Sequence of chain 1.B:
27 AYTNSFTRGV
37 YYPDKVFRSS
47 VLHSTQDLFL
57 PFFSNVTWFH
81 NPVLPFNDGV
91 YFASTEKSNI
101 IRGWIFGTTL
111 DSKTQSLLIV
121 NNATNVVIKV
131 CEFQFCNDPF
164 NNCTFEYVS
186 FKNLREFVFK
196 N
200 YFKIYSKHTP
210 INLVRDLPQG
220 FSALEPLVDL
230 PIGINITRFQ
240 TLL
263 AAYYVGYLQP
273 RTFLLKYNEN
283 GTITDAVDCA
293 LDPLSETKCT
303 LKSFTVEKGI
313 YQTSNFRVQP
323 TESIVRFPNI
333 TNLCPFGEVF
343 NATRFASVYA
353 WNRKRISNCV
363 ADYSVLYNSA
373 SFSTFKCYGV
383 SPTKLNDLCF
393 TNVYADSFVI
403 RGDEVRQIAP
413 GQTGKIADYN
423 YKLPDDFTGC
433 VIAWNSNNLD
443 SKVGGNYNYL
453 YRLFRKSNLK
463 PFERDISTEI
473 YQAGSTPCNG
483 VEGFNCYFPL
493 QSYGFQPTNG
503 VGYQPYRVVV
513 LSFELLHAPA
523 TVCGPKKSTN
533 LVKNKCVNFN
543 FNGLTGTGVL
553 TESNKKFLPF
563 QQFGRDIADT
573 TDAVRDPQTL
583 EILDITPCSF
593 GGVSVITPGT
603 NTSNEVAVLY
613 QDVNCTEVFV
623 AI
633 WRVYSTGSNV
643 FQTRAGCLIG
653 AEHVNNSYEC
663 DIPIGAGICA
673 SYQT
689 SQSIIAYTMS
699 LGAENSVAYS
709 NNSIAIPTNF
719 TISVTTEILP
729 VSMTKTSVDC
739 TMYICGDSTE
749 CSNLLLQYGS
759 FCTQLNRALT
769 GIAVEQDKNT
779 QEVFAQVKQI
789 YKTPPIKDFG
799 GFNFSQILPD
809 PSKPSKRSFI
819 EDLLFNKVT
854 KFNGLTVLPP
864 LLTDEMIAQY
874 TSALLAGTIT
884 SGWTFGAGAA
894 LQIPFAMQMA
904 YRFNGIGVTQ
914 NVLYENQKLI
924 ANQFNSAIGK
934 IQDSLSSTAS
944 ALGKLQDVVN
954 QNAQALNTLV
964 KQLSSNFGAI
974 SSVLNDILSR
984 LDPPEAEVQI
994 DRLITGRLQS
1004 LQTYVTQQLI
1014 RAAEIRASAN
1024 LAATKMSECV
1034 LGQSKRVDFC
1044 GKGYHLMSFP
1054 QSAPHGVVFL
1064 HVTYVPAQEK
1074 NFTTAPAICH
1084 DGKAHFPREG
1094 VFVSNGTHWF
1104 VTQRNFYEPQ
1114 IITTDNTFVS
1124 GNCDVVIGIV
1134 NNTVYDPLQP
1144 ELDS

This protein binds this small molecule.
Small molecule (SMILES): CC(=O)N[C@H]1[C@H](O[C@H]2[C@H](O)[C@@H](NC(C)=O)CO[C@@H]2CO)O[C@H](CO)[C@@H](O)[C@@H]1O

Binding-site contacts:
Ligand atom C1 contacts residue GLN580 of chain 1.B at 4.5 Å.
Ligand atom C1 contacts residue ASN331 of chain 1.B at 1.4 Å.
Ligand atom C8 contacts residue ARG328 of chain 1.B at 4.0 Å.
Ligand atom O7 contacts residue GLN580 of chain 1.B at 3.5 Å.
Ligand atom N2 contacts residue ASN331 of chain 1.B at 3.0 Å (h-bond).
Ligand atom O7 contacts residue ARG328 of chain 1.B at 4.2 Å.
Ligand atom C8 contacts residue GLN580 of chain 1.B at 3.8 Å.
Ligand atom C3 contacts residue ASN331 of chain 1.B at 3.8 Å.
Ligand atom C4 contacts residue ASN331 of chain 1.B at 4.2 Å.
Ligand atom C2 contacts residue ASN331 of chain 1.B at 2.5 Å.
Ligand atom N2 contacts residue GLN580 of chain 1.B at 3.6 Å.
Ligand atom C5 contacts residue ASN331 of chain 1.B at 3.6 Å.
Ligand atom C7 contacts residue GLN580 of chain 1.B at 3.5 Å.
Ligand atom O5 contacts residue ASN331 of chain 1.B at 2.3 Å (h-bond).
Ligand atom C2 contacts residue GLN580 of chain 1.B at 4.1 Å.
Ligand atom C7 contacts residue ASN331 of chain 1.B at 4.1 Å.